Binding-site contacts:
Ligand atom C1 contacts residue TYR150 of chain 1.A at 3.9 Å (hydrophobic).
Ligand atom C8 contacts residue LEU152 of chain 1.A at 3.6 Å (hydrophobic).
Ligand atom C4 contacts residue ASN133 of chain 1.A at 4.4 Å.
Ligand atom O7 contacts residue GLY298 of chain 1.A at 3.6 Å.
Ligand atom C7 contacts residue ASN133 of chain 1.A at 3.4 Å.
Ligand atom O5 contacts residue ASN133 of chain 1.A at 2.5 Å (h-bond).
Ligand atom C8 contacts residue GLY298 of chain 1.A at 3.5 Å.
Ligand atom C7 contacts residue LEU152 of chain 1.A at 3.9 Å (hydrophobic).
Ligand atom C5 contacts residue ASN133 of chain 1.A at 3.8 Å.
Ligand atom O7 contacts residue ASN133 of chain 1.A at 3.6 Å.
Ligand atom N2 contacts residue TYR150 of chain 1.A at 3.4 Å.
Ligand atom C2 contacts residue TYR150 of chain 1.A at 4.3 Å (hydrophobic).
Ligand atom C5 contacts residue TYR150 of chain 1.A at 4.4 Å (hydrophobic).
Ligand atom C7 contacts residue TYR150 of chain 1.A at 4.0 Å (hydrophobic).
Ligand atom C2 contacts residue ASN133 of chain 1.A at 2.6 Å.
Ligand atom C1 contacts residue ASN133 of chain 1.A at 1.5 Å.
Ligand atom N2 contacts residue ASN133 of chain 1.A at 3.0 Å (h-bond).
Ligand atom O7 contacts residue LEU152 of chain 1.A at 3.7 Å.
Ligand atom C3 contacts residue TYR150 of chain 1.A at 4.1 Å (hydrophobic).
Ligand atom C3 contacts residue ASN133 of chain 1.A at 3.9 Å.
Ligand atom C8 contacts residue ALA151 of chain 1.A at 3.8 Å (hydrophobic).
Ligand atom C8 contacts residue TYR150 of chain 1.A at 3.7 Å (hydrophobic).
Ligand atom C8 contacts residue ASN133 of chain 1.A at 3.8 Å.
Ligand atom C7 contacts residue GLY298 of chain 1.A at 4.0 Å.

The small molecule below binds the protein below.
Small molecule (SMILES): CC(=O)N[C@@H]1[C@@H](O)[C@H](O)[C@@H](CO)O[C@H]1O

Sequence of chain 1.A:
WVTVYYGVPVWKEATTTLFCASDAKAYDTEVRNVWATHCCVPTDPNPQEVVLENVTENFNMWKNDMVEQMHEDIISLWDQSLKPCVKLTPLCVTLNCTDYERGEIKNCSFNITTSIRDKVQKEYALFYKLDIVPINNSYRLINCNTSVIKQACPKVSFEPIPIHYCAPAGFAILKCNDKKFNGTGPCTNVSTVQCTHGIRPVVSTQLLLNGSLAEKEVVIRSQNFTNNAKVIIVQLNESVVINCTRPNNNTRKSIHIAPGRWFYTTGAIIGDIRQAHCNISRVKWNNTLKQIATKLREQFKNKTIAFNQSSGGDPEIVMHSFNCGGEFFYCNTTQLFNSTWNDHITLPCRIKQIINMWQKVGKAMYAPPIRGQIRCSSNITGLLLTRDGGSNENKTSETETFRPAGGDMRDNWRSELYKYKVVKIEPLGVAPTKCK